Sequence of chain 1.E:
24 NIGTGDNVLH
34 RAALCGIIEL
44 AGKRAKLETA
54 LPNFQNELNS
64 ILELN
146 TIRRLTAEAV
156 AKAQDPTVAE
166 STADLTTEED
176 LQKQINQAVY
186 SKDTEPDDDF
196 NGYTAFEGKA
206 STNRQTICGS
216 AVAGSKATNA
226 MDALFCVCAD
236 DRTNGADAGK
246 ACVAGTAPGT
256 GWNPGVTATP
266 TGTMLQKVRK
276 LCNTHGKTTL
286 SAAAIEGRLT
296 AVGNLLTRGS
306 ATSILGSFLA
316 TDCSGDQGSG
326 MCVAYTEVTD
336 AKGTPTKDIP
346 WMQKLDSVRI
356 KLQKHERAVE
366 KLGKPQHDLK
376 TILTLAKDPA

Binding-site contacts:
Ligand atom O5 contacts residue ASN68 of chain 1.E at 2.4 Å (h-bond).
Ligand atom O7 contacts residue ASN68 of chain 1.E at 3.7 Å.
Ligand atom C5 contacts residue ASN68 of chain 1.E at 3.6 Å.
Ligand atom C3 contacts residue ASN68 of chain 1.E at 3.8 Å.
Ligand atom C4 contacts residue ASN68 of chain 1.E at 4.2 Å.
Ligand atom C8 contacts residue ASN68 of chain 1.E at 3.9 Å.
Ligand atom N2 contacts residue ASN68 of chain 1.E at 2.9 Å (h-bond).
Ligand atom C7 contacts residue THR151 of chain 1.E at 4.3 Å.
Ligand atom C7 contacts residue ASN68 of chain 1.E at 3.4 Å.
Ligand atom C8 contacts residue THR151 of chain 1.E at 3.7 Å.
Ligand atom C8 contacts residue ALA152 of chain 1.E at 4.4 Å (hydrophobic).
Ligand atom C1 contacts residue ASN68 of chain 1.E at 1.4 Å.
Ligand atom C2 contacts residue ASN68 of chain 1.E at 2.5 Å.

The small molecule below binds the protein below.
Small molecule (SMILES): CC(=O)N[C@@H]1[C@@H](O)[C@H](O)[C@@H](CO)O[C@H]1O